The protein below binds the small molecule below.
Small molecule (SMILES): O=C1NS(=O)(=O)c2ccccc21

Sequence of chain 1.A:
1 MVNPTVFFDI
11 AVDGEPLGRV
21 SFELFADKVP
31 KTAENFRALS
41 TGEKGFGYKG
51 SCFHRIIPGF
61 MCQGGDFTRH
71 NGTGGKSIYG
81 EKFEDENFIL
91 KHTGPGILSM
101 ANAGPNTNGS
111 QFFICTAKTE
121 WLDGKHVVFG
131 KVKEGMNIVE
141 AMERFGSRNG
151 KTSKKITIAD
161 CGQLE

Binding-site contacts:
Ligand atom C7 contacts residue LSA1 of chain 1.F at 3.9 Å.
Ligand atom C5 contacts residue LYS31 of chain 1.A at 4.4 Å.
Ligand atom C1 contacts residue GLU34 of chain 1.A at 4.2 Å.
Ligand atom C5 contacts residue TYR79 of chain 1.A at 3.4 Å (hydrophobic).
Ligand atom C6 contacts residue GLU34 of chain 1.A at 4.1 Å.
Ligand atom C3 contacts residue GLU34 of chain 1.A at 3.9 Å.
Ligand atom O12 contacts residue ILE78 of chain 1.A at 4.2 Å.
Ligand atom C2 contacts residue GLU34 of chain 1.A at 4.1 Å.
Ligand atom C1 contacts residue LSA1 of chain 1.F at 3.6 Å.
Ligand atom N9 contacts residue LSA1 of chain 1.F at 3.9 Å.
Ligand atom S10 contacts residue LSA1 of chain 1.F at 3.9 Å.
Ligand atom O11 contacts residue LSA1 of chain 1.F at 3.4 Å.
Ligand atom C5 contacts residue GLU34 of chain 1.A at 3.9 Å.
Ligand atom O11 contacts residue TYR79 of chain 1.A at 3.8 Å.
Ligand atom C4 contacts residue TYR79 of chain 1.A at 4.0 Å (hydrophobic).
Ligand atom C4 contacts residue PRO30 of chain 1.A at 3.6 Å (hydrophobic).
Ligand atom O8 contacts residue LSA1 of chain 1.F at 4.2 Å.
Ligand atom S10 contacts residue TYR79 of chain 1.A at 4.1 Å.
Ligand atom C4 contacts residue LYS31 of chain 1.A at 4.0 Å.
Ligand atom O12 contacts residue TYR79 of chain 1.A at 3.5 Å.
Ligand atom C6 contacts residue TYR79 of chain 1.A at 4.3 Å (hydrophobic).
Ligand atom C4 contacts residue GLU34 of chain 1.A at 3.6 Å.
Ligand atom C6 contacts residue LSA1 of chain 1.F at 3.8 Å.
Ligand atom C3 contacts residue LSA1 of chain 1.F at 3.6 Å.
Ligand atom C3 contacts residue PRO30 of chain 1.A at 4.1 Å (hydrophobic).
Ligand atom C5 contacts residue LSA1 of chain 1.F at 3.3 Å.
Ligand atom C2 contacts residue LSA1 of chain 1.F at 3.5 Å.
Ligand atom O12 contacts residue GLU34 of chain 1.A at 4.2 Å.
Ligand atom C4 contacts residue LSA1 of chain 1.F at 3.5 Å.